Sequence of chain 1.D:
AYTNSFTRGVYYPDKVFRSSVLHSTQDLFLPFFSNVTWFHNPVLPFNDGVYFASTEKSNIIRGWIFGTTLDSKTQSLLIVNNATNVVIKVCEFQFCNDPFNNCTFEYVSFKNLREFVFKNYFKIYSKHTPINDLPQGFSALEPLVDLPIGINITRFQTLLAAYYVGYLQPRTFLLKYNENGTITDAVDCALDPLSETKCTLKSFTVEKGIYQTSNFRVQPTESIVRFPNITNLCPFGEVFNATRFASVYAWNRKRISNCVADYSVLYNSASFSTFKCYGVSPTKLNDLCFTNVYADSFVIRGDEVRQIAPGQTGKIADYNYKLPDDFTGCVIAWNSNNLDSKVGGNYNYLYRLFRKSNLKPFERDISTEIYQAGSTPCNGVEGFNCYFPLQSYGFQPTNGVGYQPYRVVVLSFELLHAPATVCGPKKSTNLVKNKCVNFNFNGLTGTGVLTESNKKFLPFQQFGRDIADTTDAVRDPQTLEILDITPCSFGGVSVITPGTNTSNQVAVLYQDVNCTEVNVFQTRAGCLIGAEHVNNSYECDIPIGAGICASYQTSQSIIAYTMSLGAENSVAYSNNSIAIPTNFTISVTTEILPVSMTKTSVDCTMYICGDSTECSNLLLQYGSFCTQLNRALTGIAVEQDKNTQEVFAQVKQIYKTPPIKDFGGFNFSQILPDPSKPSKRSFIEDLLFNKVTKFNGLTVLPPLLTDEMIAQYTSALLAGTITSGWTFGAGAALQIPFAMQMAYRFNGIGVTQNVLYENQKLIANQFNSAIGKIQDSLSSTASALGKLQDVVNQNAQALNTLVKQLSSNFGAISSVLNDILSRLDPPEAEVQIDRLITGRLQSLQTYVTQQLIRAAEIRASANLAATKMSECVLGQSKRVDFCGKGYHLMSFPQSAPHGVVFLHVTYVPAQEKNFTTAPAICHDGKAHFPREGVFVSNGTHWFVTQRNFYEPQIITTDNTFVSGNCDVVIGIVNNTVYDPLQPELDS

The small molecule below binds the protein below.
Small molecule (SMILES): CC(=O)N[C@H]1[C@H](O[C@H]2[C@H](O)[C@@H](NC(C)=O)CO[C@@H]2CO)O[C@H](CO)[C@@H](O)[C@@H]1O

Binding-site contacts:
Ligand atom N2 contacts residue ASN1098 of chain 1.D at 2.9 Å (h-bond).
Ligand atom C7 contacts residue ASN1098 of chain 1.D at 3.2 Å.
Ligand atom O4 contacts residue HIS1101 of chain 1.D at 4.0 Å.
Ligand atom C7 contacts residue THR1100 of chain 1.D at 3.9 Å.
Ligand atom N2 contacts residue THR1100 of chain 1.D at 2.9 Å (h-bond).
Ligand atom C8 contacts residue ASN1098 of chain 1.D at 3.6 Å.
Ligand atom O7 contacts residue ASN1098 of chain 1.D at 3.2 Å (h-bond).
Ligand atom O5 contacts residue PHE1103 of chain 1.D at 3.5 Å.
Ligand atom C5 contacts residue HIS1101 of chain 1.D at 3.9 Å.
Ligand atom C1 contacts residue ASN1098 of chain 1.D at 1.4 Å.
Ligand atom C8 contacts residue HIS1101 of chain 1.D at 4.2 Å.
Ligand atom C5 contacts residue PHE1103 of chain 1.D at 3.7 Å (hydrophobic).
Ligand atom O5 contacts residue HIS1101 of chain 1.D at 4.5 Å.
Ligand atom C2 contacts residue ASN1098 of chain 1.D at 2.5 Å.
Ligand atom C4 contacts residue HIS1101 of chain 1.D at 4.2 Å.
Ligand atom C1 contacts residue HIS1101 of chain 1.D at 4.2 Å.
Ligand atom O5 contacts residue ASN1098 of chain 1.D at 2.4 Å (h-bond).
Ligand atom C2 contacts residue THR1100 of chain 1.D at 3.4 Å.
Ligand atom O7 contacts residue HIS1101 of chain 1.D at 3.2 Å (h-bond).
Ligand atom C7 contacts residue HIS1101 of chain 1.D at 4.0 Å.
Ligand atom C3 contacts residue ASN1098 of chain 1.D at 3.8 Å.
Ligand atom C1 contacts residue PHE1103 of chain 1.D at 4.1 Å (hydrophobic).
Ligand atom O3 contacts residue THR1100 of chain 1.D at 4.2 Å.
Ligand atom C5 contacts residue ASN1098 of chain 1.D at 3.7 Å.
Ligand atom C6 contacts residue PHE1103 of chain 1.D at 3.5 Å (hydrophobic).
Ligand atom C8 contacts residue THR1100 of chain 1.D at 3.8 Å.
Ligand atom C1 contacts residue THR1100 of chain 1.D at 3.5 Å.
Ligand atom C3 contacts residue THR1100 of chain 1.D at 3.5 Å.
Ligand atom C4 contacts residue ASN1098 of chain 1.D at 4.2 Å.
Ligand atom C3 contacts residue HIS1101 of chain 1.D at 3.9 Å.